Binding-site contacts:
Ligand atom N2 contacts residue ASN496 of chain 1.A at 3.0 Å (h-bond).
Ligand atom C1 contacts residue ASN496 of chain 1.A at 1.5 Å.
Ligand atom C3 contacts residue ASN496 of chain 1.A at 3.9 Å.
Ligand atom C5 contacts residue ASN496 of chain 1.A at 3.7 Å.
Ligand atom C4 contacts residue ASN496 of chain 1.A at 4.3 Å.
Ligand atom O5 contacts residue ASN496 of chain 1.A at 2.5 Å (h-bond).
Ligand atom C8 contacts residue ILE473 of chain 1.A at 4.0 Å (hydrophobic).
Ligand atom C7 contacts residue ASN496 of chain 1.A at 4.1 Å.
Ligand atom C2 contacts residue ASN496 of chain 1.A at 2.6 Å.

Sequence of chain 1.A:
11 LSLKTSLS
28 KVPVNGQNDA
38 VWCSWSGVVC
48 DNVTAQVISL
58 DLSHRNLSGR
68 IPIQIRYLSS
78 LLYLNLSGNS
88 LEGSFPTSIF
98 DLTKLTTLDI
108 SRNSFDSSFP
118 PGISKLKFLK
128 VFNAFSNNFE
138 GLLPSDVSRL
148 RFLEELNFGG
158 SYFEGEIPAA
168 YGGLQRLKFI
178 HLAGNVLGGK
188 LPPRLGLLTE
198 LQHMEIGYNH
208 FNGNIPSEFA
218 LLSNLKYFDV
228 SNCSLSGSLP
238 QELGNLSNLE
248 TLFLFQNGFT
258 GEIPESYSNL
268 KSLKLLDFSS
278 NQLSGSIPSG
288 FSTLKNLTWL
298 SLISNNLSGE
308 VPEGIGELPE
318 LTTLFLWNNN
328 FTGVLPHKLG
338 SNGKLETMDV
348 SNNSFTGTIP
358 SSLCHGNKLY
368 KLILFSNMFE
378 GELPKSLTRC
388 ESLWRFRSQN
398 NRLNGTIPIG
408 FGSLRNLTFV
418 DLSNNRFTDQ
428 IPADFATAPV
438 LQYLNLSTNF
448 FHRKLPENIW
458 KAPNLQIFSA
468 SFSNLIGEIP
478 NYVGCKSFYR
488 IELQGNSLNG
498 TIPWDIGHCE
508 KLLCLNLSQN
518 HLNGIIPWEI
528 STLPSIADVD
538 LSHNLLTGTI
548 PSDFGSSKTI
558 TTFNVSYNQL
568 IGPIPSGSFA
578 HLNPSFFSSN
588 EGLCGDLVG

This protein binds this small molecule.
Small molecule (SMILES): CC(=O)N[C@@H]1[C@@H](O)[C@H](O)[C@@H](CO)O[C@H]1O